Sequence of chain 1.D:
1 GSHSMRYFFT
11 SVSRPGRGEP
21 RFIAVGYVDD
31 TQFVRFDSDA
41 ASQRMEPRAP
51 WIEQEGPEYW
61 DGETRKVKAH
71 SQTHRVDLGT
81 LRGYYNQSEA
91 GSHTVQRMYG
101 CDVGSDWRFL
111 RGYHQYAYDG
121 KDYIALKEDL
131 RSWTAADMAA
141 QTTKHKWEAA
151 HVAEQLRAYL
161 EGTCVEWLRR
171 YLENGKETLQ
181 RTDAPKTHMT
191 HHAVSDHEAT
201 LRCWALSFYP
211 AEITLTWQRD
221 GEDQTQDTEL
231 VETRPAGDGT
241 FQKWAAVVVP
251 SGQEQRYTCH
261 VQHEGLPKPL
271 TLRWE

Binding-site contacts:
Ligand atom C contacts residue LYS146 of chain 1.D at 3.3 Å.
Ligand atom CG2 contacts residue ASP77 of chain 1.D at 3.4 Å.
Ligand atom CG contacts residue GLU63 of chain 1.D at 3.6 Å.
Ligand atom O contacts residue THR143 of chain 1.D at 3.0 Å (h-bond).
Ligand atom N contacts residue TYR7 of chain 1.D at 3.5 Å (h-bond).
Ligand atom N contacts residue TYR7 of chain 1.D at 2.8 Å (h-bond).
Ligand atom CD1 contacts residue TYR159 of chain 1.D at 3.5 Å (hydrophobic).
Ligand atom CA contacts residue GLU63 of chain 1.D at 3.4 Å.
Ligand atom O contacts residue HIS70 of chain 1.D at 3.0 Å.
Ligand atom CD2 contacts residue ARG97 of chain 1.D at 3.4 Å.
Ligand atom CD1 contacts residue HIS70 of chain 1.D at 3.5 Å.
Ligand atom C contacts residue TYR7 of chain 1.D at 3.4 Å (hydrophobic).
Ligand atom CD2 contacts residue TYR99 of chain 1.D at 3.4 Å (hydrophobic).
Ligand atom O contacts residue TYR84 of chain 1.D at 2.6 Å (h-bond).
Ligand atom O contacts residue LYS146 of chain 1.D at 3.4 Å (salt-bridge).
Ligand atom CB contacts residue GLU63 of chain 1.D at 3.5 Å.
Ligand atom CD1 contacts residue MET45 of chain 1.D at 3.6 Å (hydrophobic).
Ligand atom CA contacts residue TYR7 of chain 1.D at 3.3 Å (hydrophobic).
Ligand atom CA contacts residue ASP77 of chain 1.D at 3.6 Å.
Ligand atom N contacts residue GLU63 of chain 1.D at 2.9 Å (salt-bridge).
Ligand atom CE contacts residue TRP167 of chain 1.D at 3.5 Å (hydrophobic).
Ligand atom N contacts residue ASP77 of chain 1.D at 3.1 Å (salt-bridge).
Ligand atom N contacts residue TYR159 of chain 1.D at 3.6 Å.
Ligand atom CG1 contacts residue TYR116 of chain 1.D at 3.6 Å (hydrophobic).
Ligand atom N contacts residue TYR171 of chain 1.D at 2.7 Å (h-bond).
Ligand atom CG contacts residue LYS66 of chain 1.D at 3.4 Å.
Ligand atom OXT contacts residue LYS146 of chain 1.D at 2.5 Å (salt-bridge).
Ligand atom CA contacts residue TYR171 of chain 1.D at 3.5 Å (hydrophobic).
Ligand atom CE contacts residue GLU63 of chain 1.D at 3.4 Å.
Ligand atom O contacts residue LYS66 of chain 1.D at 2.9 Å (salt-bridge).
Ligand atom CB contacts residue TYR99 of chain 1.D at 3.5 Å (hydrophobic).
Ligand atom N contacts residue TYR99 of chain 1.D at 3.0 Å (h-bond).
Ligand atom CG contacts residue TRP147 of chain 1.D at 3.6 Å (hydrophobic).
Ligand atom O contacts residue TRP147 of chain 1.D at 3.0 Å (h-bond).
Ligand atom CA contacts residue TYR159 of chain 1.D at 3.6 Å (hydrophobic).
Ligand atom CG contacts residue GLU63 of chain 1.D at 3.5 Å.
Ligand atom O contacts residue TYR159 of chain 1.D at 2.7 Å (h-bond).
Ligand atom O contacts residue TYR7 of chain 1.D at 3.6 Å.
Ligand atom CD2 contacts residue THR73 of chain 1.D at 3.3 Å.
Ligand atom C contacts residue GLU63 of chain 1.D at 3.6 Å.

A small-molecule ligand and the protein it binds are described below.
Small molecule (SMILES): CSCC[C@H](N)C(=O)N[C@@H](CC(C)C)C(=O)N[C@@H](CC1=CN=C2C=CC=CC12)C(=O)NCC(=O)N[C@@H](Cc1ccc(O)cc1)C(=O)N[C@@H](CC(C)C)C(=O)N[C@@H](CCC(N)=O)C(=O)N[C@@H](Cc1ccc(O)cc1)C(=O)N[C@H](C(=O)O)C(C)C